A protein and the small-molecule ligand that binds it are described below.
Small molecule (SMILES): Nc1ccn([C@@H]2O[C@H](CO[P](=O)(O)O[C@H]3[C@@H](O)[C@H](n4ccc(N)nc4=O)O[C@@H]3CO[P](=O)(O)O[C@H]3[C@@H](O)[C@H](n4ccc(N)nc4=O)O[C@@H]3CO)[C@@H](O)[C@H]2O)c(=O)n1

Sequence of chain 3.C:
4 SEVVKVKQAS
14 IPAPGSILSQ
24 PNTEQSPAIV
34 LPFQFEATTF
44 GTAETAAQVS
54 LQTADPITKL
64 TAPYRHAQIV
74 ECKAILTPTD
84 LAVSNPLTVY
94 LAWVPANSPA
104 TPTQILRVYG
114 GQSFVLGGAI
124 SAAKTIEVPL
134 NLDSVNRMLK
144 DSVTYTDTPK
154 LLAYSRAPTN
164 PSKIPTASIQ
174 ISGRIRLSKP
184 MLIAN

Binding-site contacts:
Ligand atom OP2 contacts residue LYS10 of chain 3.C at 2.9 Å.
Ligand atom C4' contacts residue GLU74 of chain 3.C at 3.9 Å.
Ligand atom OP2 contacts residue LYS8 of chain 3.C at 2.9 Å (salt-bridge).
Ligand atom OP1 contacts residue PRO132 of chain 3.C at 3.6 Å.
Ligand atom P contacts residue LYS10 of chain 3.C at 4.0 Å.
Ligand atom O3' contacts residue LYS8 of chain 3.C at 3.8 Å.
Ligand atom OP1 contacts residue ASN134 of chain 3.C at 4.2 Å.
Ligand atom OP1 contacts residue LYS8 of chain 3.C at 2.6 Å (salt-bridge).
Ligand atom C2' contacts residue ASN134 of chain 3.C at 4.3 Å.
Ligand atom C2' contacts residue GLU74 of chain 3.C at 4.1 Å.
Ligand atom O2' contacts residue ASN134 of chain 3.C at 3.2 Å (h-bond).
Ligand atom O4' contacts residue GLU74 of chain 3.C at 3.7 Å.
Ligand atom O2' contacts residue LEU135 of chain 3.C at 4.3 Å.
Ligand atom P contacts residue LYS8 of chain 3.C at 3.0 Å.
Ligand atom OP1 contacts residue LYS10 of chain 3.C at 4.3 Å.
Ligand atom C1' contacts residue GLU74 of chain 3.C at 3.8 Å.
Ligand atom O5' contacts residue LYS8 of chain 3.C at 4.5 Å.
Ligand atom O3' contacts residue ASN134 of chain 3.C at 4.2 Å.
Ligand atom O2' contacts residue GLU74 of chain 3.C at 3.2 Å.